Sequence of chain 7.A:
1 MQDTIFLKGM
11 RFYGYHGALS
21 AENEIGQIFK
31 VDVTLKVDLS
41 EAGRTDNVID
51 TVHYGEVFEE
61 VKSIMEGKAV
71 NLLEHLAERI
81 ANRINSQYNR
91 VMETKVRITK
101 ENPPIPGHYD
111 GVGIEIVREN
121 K

The small molecule below binds the protein below.
Small molecule (SMILES): Nc1nc(O)c2nn(-c3cccc(C(=O)NCc4cc(Cl)cc(Cl)c4)c3)nc2n1

Sequence of chain 5.A:
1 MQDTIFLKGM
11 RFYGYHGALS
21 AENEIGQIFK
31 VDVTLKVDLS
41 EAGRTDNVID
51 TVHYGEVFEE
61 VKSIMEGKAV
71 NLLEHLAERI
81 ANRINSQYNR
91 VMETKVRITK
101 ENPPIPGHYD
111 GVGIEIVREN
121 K

Binding-site contacts:
Ligand atom C4 contacts residue TYR54 of chain 5.A at 3.3 Å (hydrophobic).
Ligand atom C17 contacts residue HIS53 of chain 5.A at 3.0 Å.
Ligand atom N11 contacts residue TYR54 of chain 5.A at 3.8 Å.
Ligand atom N20 contacts residue HIS53 of chain 5.A at 3.6 Å.
Ligand atom C23 contacts residue PRO104 of chain 7.A at 3.8 Å (hydrophobic).
Ligand atom O5 contacts residue LYS100 of chain 7.A at 3.7 Å.
Ligand atom N9 contacts residue HIS53 of chain 5.A at 3.5 Å (h-bond).
Ligand atom C13 contacts residue ALA18 of chain 7.A at 3.7 Å (hydrophobic).
Ligand atom N20 contacts residue ILE105 of chain 7.A at 3.6 Å.
Ligand atom C16 contacts residue HIS53 of chain 5.A at 3.4 Å.
Ligand atom O5 contacts residue LEU72 of chain 7.A at 3.9 Å.
Ligand atom N7 contacts residue TYR54 of chain 5.A at 3.1 Å (h-bond).
Ligand atom N1 contacts residue THR51 of chain 5.A at 3.5 Å.
Ligand atom N8 contacts residue TYR54 of chain 5.A at 3.6 Å.
Ligand atom N3 contacts residue GLU74 of chain 7.A at 3.4 Å (salt-bridge).
Ligand atom O5 contacts residue LEU73 of chain 7.A at 3.5 Å.
Ligand atom C23 contacts residue PRO106 of chain 7.A at 3.5 Å (hydrophobic).
Ligand atom N1 contacts residue GLU74 of chain 7.A at 2.8 Å (salt-bridge).
Ligand atom N11 contacts residue HIS53 of chain 5.A at 3.8 Å.
Ligand atom O19 contacts residue PRO104 of chain 7.A at 3.1 Å (h-bond).
Ligand atom N3 contacts residue TYR54 of chain 5.A at 3.5 Å.
Ligand atom C21 contacts residue GLY55 of chain 5.A at 3.7 Å.
Ligand atom N20 contacts residue GLY55 of chain 5.A at 3.7 Å.
Ligand atom C14 contacts residue LEU19 of chain 7.A at 3.8 Å (hydrophobic).
Ligand atom C6 contacts residue TYR54 of chain 5.A at 3.2 Å (hydrophobic).
Ligand atom O5 contacts residue ASN71 of chain 7.A at 3.8 Å.
Ligand atom N1 contacts residue VAL52 of chain 5.A at 3.2 Å (h-bond).
Ligand atom C10 contacts residue TYR54 of chain 5.A at 3.7 Å (hydrophobic).
Ligand atom C17 contacts residue TYR54 of chain 5.A at 3.9 Å (hydrophobic).
Ligand atom N9 contacts residue TYR54 of chain 5.A at 3.8 Å.
Ligand atom N11 contacts residue VAL52 of chain 5.A at 3.7 Å.
Ligand atom C18 contacts residue PRO104 of chain 7.A at 3.7 Å (hydrophobic).
Ligand atom O5 contacts residue TYR54 of chain 5.A at 3.6 Å.
Ligand atom N8 contacts residue HIS53 of chain 5.A at 3.9 Å.
Ligand atom C21 contacts residue PRO104 of chain 7.A at 3.6 Å (hydrophobic).
Ligand atom C12 contacts residue HIS53 of chain 5.A at 3.4 Å.
Ligand atom C2 contacts residue TYR54 of chain 5.A at 3.8 Å (hydrophobic).
Ligand atom C21 contacts residue ILE105 of chain 7.A at 3.3 Å (hydrophobic).
Ligand atom C18 contacts residue HIS53 of chain 5.A at 3.8 Å.
Ligand atom C13 contacts residue HIS53 of chain 5.A at 3.9 Å.